Binding-site contacts:
Ligand atom O2B contacts residue ALA415 of chain 1.A at 2.9 Å (h-bond).
Ligand atom PG contacts residue ARG482 of chain 1.A at 3.6 Å.
Ligand atom O1G contacts residue ASP411 of chain 1.A at 3.1 Å (salt-bridge).
Ligand atom PA contacts residue CA1 of chain 1.E at 3.6 Å.
Ligand atom O2B contacts residue CA1 of chain 1.E at 2.3 Å.
Ligand atom O2B contacts residue SER414 of chain 1.A at 3.4 Å (h-bond).
Ligand atom O3G contacts residue ARG482 of chain 1.A at 2.6 Å (salt-bridge).
Ligand atom C5' contacts residue ASP623 of chain 1.A at 3.5 Å.
Ligand atom O2B contacts residue ASP623 of chain 1.A at 3.2 Å (salt-bridge).
Ligand atom O1G contacts residue LEU412 of chain 1.A at 3.3 Å (h-bond).
Ligand atom O2A contacts residue CA1 of chain 1.F at 2.7 Å.
Ligand atom O3' contacts residue ASN564 of chain 1.A at 3.4 Å (h-bond).
Ligand atom C2' contacts residue TYR416 of chain 1.A at 3.5 Å (hydrophobic).
Ligand atom C2' contacts residue ASN564 of chain 1.A at 3.7 Å.
Ligand atom O2B contacts residue LEU412 of chain 1.A at 3.2 Å (h-bond).
Ligand atom O2G contacts residue ARG482 of chain 1.A at 2.9 Å (salt-bridge).
Ligand atom O2G contacts residue SER414 of chain 1.A at 2.8 Å (h-bond).
Ligand atom O1B contacts residue SER414 of chain 1.A at 3.4 Å.
Ligand atom O4' contacts residue THR622 of chain 1.A at 3.7 Å.
Ligand atom O3A contacts residue CA1 of chain 1.E at 3.7 Å.
Ligand atom O1B contacts residue ASN564 of chain 1.A at 3.2 Å (h-bond).
Ligand atom O3A contacts residue LYS560 of chain 1.A at 3.2 Å (salt-bridge).
Ligand atom O3B contacts residue SER414 of chain 1.A at 3.4 Å (h-bond).
Ligand atom O1G contacts residue CA1 of chain 1.E at 2.3 Å.
Ligand atom O1B contacts residue ALA415 of chain 1.A at 3.6 Å (h-bond).
Ligand atom O3B contacts residue ARG482 of chain 1.A at 3.7 Å.
Ligand atom PB contacts residue CA1 of chain 1.E at 3.4 Å.
Ligand atom O1A contacts residue LYS560 of chain 1.A at 3.1 Å (salt-bridge).
Ligand atom PG contacts residue CA1 of chain 1.E at 3.6 Å.
Ligand atom O2A contacts residue CA1 of chain 1.E at 2.4 Å.
Ligand atom O2G contacts residue THR413 of chain 1.A at 3.5 Å.
Ligand atom O3' contacts residue ALA415 of chain 1.A at 3.3 Å (h-bond).
Ligand atom O2A contacts residue ASP411 of chain 1.A at 3.8 Å.
Ligand atom C3' contacts residue ASN564 of chain 1.A at 3.6 Å.
Ligand atom O3G contacts residue LYS560 of chain 1.A at 3.5 Å (salt-bridge).
Ligand atom O3' contacts residue TYR416 of chain 1.A at 2.9 Å (h-bond).
Ligand atom PG contacts residue SER414 of chain 1.A at 3.7 Å.
Ligand atom PB contacts residue SER414 of chain 1.A at 3.6 Å.
Ligand atom PB contacts residue ALA415 of chain 1.A at 3.7 Å.
Ligand atom O2A contacts residue ASP623 of chain 1.A at 3.3 Å (salt-bridge).

The protein below binds the small molecule below.
Small molecule (SMILES): Nc1ncnc2c1ncn2[C@H]1C[C@H](O)[C@@H](CO[P](=O)(O)O[P](=O)(O)OP(=O)(O)O)O1

Sequence of chain 1.A:
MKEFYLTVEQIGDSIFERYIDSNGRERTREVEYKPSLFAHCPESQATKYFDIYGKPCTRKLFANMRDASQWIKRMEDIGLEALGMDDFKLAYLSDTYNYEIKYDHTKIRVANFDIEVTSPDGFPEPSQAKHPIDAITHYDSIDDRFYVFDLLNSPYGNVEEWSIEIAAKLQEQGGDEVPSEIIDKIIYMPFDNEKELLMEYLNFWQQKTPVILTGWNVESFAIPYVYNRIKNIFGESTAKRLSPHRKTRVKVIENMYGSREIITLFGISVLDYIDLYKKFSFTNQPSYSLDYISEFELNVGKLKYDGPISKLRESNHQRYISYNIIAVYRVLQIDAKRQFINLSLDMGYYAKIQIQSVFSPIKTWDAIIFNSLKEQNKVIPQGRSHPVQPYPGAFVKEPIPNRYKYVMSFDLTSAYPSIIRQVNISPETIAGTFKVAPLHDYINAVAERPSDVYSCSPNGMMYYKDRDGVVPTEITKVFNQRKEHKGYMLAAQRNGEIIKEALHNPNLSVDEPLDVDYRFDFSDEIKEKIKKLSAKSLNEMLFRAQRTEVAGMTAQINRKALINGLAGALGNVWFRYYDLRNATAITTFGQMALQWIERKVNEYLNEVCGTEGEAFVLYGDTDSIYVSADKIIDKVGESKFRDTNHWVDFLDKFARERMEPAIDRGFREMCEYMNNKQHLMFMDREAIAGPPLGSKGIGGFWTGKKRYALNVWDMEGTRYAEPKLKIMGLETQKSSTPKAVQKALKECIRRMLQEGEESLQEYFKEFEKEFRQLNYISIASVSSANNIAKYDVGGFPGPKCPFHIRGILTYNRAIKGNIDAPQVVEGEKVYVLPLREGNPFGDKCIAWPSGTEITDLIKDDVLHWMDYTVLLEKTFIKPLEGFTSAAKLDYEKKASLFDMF